This small molecule binds to this protein.
Small molecule (SMILES): CC(=O)N[C@@H]1[C@@H](O)[C@H](O)[C@@H](CO)O[C@H]1O

Sequence of chain 1.K:
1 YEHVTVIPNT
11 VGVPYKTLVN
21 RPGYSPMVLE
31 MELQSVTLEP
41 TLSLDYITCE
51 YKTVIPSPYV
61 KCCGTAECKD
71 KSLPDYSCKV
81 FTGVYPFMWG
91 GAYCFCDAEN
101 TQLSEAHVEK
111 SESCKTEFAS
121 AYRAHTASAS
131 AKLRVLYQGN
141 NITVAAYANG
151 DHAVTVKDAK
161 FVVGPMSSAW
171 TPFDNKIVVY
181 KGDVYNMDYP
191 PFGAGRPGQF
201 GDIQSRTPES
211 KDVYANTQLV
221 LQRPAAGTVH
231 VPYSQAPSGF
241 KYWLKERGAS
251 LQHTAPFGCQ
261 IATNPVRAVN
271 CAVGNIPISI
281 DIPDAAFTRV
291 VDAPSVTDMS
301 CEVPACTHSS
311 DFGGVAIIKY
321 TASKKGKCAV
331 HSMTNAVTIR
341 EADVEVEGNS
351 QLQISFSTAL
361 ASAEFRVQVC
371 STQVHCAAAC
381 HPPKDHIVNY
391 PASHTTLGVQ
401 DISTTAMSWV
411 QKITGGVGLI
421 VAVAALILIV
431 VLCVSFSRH

Binding-site contacts:
Ligand atom C4 contacts residue ASN259 of chain 1.L at 4.2 Å.
Ligand atom C8 contacts residue LYS181 of chain 1.K at 4.3 Å.
Ligand atom C7 contacts residue ASN259 of chain 1.L at 3.1 Å.
Ligand atom O5 contacts residue ASN259 of chain 1.L at 2.3 Å (h-bond).
Ligand atom C5 contacts residue ASN259 of chain 1.L at 3.7 Å.
Ligand atom N2 contacts residue ASN259 of chain 1.L at 2.9 Å (h-bond).
Ligand atom C1 contacts residue ASN259 of chain 1.L at 1.4 Å.
Ligand atom O7 contacts residue LYS181 of chain 1.K at 4.3 Å.
Ligand atom C2 contacts residue ASN259 of chain 1.L at 2.4 Å.
Ligand atom O7 contacts residue ASN259 of chain 1.L at 2.9 Å (h-bond).
Ligand atom O7 contacts residue THR116 of chain 1.K at 3.9 Å.
Ligand atom C3 contacts residue ASN259 of chain 1.L at 3.8 Å.
Ligand atom C8 contacts residue ASN259 of chain 1.L at 4.4 Å.
Ligand atom O6 contacts residue ASN259 of chain 1.L at 4.2 Å.

Sequence of chain 1.L:
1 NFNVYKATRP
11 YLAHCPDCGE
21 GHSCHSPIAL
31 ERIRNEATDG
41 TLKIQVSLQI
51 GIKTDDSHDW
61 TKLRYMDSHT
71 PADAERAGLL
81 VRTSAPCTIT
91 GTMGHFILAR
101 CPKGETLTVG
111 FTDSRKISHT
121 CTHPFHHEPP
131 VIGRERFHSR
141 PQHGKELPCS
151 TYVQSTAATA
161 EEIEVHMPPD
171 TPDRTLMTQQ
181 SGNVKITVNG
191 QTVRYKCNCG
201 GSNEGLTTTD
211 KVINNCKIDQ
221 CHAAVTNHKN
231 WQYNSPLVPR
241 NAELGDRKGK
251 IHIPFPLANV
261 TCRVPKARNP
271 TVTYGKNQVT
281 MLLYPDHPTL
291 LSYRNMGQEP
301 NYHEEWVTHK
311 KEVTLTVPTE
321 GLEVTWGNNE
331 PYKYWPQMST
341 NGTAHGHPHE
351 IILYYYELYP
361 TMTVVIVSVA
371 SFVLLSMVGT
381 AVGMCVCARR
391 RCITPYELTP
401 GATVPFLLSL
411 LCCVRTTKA